Sequence of chain 1.E:
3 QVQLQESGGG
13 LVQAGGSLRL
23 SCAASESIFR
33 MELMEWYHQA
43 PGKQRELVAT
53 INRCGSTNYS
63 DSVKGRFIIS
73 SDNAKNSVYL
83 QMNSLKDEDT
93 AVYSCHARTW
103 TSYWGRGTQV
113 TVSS

Sequence of chain 1.B:
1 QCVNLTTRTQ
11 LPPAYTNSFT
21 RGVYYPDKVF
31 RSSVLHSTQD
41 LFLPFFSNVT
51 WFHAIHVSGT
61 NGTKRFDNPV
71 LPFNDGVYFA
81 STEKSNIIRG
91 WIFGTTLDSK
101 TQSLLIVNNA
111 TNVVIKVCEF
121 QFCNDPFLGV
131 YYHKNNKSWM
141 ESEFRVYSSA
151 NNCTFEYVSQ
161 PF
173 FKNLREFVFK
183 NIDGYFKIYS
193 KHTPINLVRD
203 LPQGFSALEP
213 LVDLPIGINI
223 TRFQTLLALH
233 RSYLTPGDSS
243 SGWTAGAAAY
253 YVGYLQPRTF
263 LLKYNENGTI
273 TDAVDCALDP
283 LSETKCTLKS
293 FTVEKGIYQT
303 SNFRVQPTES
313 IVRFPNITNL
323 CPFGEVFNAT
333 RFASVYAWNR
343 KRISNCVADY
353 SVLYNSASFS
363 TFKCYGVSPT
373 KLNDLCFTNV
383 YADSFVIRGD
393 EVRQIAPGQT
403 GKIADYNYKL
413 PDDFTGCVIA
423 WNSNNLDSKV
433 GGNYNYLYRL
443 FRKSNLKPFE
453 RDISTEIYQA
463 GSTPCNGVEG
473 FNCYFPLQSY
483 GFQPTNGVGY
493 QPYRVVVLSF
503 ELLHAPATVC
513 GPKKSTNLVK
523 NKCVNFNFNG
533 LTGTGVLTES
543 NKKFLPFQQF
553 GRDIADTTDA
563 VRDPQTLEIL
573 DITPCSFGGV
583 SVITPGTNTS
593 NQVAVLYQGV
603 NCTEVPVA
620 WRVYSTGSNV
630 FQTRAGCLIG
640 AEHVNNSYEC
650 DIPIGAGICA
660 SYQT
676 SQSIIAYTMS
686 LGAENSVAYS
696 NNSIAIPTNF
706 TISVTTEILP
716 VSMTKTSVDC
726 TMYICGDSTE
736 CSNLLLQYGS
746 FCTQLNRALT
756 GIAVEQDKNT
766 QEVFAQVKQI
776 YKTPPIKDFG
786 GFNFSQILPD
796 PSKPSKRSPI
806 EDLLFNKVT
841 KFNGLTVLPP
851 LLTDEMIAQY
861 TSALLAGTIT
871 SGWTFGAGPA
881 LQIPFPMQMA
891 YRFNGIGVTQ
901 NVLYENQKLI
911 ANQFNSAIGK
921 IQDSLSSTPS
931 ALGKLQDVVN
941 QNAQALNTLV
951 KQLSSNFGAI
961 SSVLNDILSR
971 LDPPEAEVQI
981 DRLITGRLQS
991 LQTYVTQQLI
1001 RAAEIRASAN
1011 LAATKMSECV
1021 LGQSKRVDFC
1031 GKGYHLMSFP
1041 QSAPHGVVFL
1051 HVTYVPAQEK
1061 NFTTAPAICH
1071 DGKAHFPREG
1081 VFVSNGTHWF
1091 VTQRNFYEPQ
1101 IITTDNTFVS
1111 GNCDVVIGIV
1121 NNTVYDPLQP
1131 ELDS

Binding-site contacts:
Ligand atom C1 contacts residue TYR15 of chain 1.B at 4.1 Å (hydrophobic).
Ligand atom C3 contacts residue ASN48 of chain 1.B at 3.8 Å.
Ligand atom O6 contacts residue ALA76 of chain 1.E at 4.1 Å.
Ligand atom C6 contacts residue TYR15 of chain 1.B at 3.6 Å (hydrophobic).
Ligand atom C3 contacts residue TYR15 of chain 1.B at 3.7 Å (hydrophobic).
Ligand atom C2 contacts residue TYR15 of chain 1.B at 3.5 Å (hydrophobic).
Ligand atom C4 contacts residue ASN48 of chain 1.B at 4.3 Å.
Ligand atom C5 contacts residue ALA76 of chain 1.E at 4.2 Å (hydrophobic).
Ligand atom C5 contacts residue ASN48 of chain 1.B at 3.7 Å.
Ligand atom C6 contacts residue ALA76 of chain 1.E at 3.6 Å (hydrophobic).
Ligand atom O6 contacts residue TYR15 of chain 1.B at 4.0 Å.
Ligand atom O5 contacts residue TYR15 of chain 1.B at 3.6 Å.
Ligand atom O7 contacts residue TYR15 of chain 1.B at 3.8 Å.
Ligand atom O5 contacts residue PHE31 of chain 1.E at 4.2 Å.
Ligand atom C4 contacts residue TYR15 of chain 1.B at 3.6 Å (hydrophobic).
Ligand atom C6 contacts residue PHE31 of chain 1.E at 4.4 Å (hydrophobic).
Ligand atom C2 contacts residue ASN48 of chain 1.B at 2.5 Å.
Ligand atom N2 contacts residue ASN48 of chain 1.B at 2.8 Å (h-bond).
Ligand atom N2 contacts residue TYR15 of chain 1.B at 4.3 Å.
Ligand atom O4 contacts residue TYR15 of chain 1.B at 3.9 Å.
Ligand atom C1 contacts residue ASN48 of chain 1.B at 1.4 Å.
Ligand atom C4 contacts residue ALA76 of chain 1.E at 4.3 Å (hydrophobic).
Ligand atom C7 contacts residue ASN48 of chain 1.B at 3.2 Å.
Ligand atom O5 contacts residue ASN48 of chain 1.B at 2.4 Å (h-bond).
Ligand atom C6 contacts residue ASN75 of chain 1.E at 3.2 Å.
Ligand atom O6 contacts residue ASN75 of chain 1.E at 3.0 Å (h-bond).
Ligand atom O3 contacts residue TYR15 of chain 1.B at 3.2 Å (h-bond).
Ligand atom O4 contacts residue ALA76 of chain 1.E at 3.3 Å (h-bond).
Ligand atom C8 contacts residue ASN48 of chain 1.B at 4.3 Å.
Ligand atom O7 contacts residue ASN48 of chain 1.B at 3.2 Å (h-bond).
Ligand atom C7 contacts residue TYR15 of chain 1.B at 4.4 Å (hydrophobic).
Ligand atom O6 contacts residue PHE31 of chain 1.E at 3.2 Å.
Ligand atom C5 contacts residue TYR15 of chain 1.B at 3.9 Å (hydrophobic).

The protein below binds the small molecule below.
Small molecule (SMILES): CC(=O)N[C@@H]1[C@@H](O)[C@H](O)[C@@H](CO)O[C@H]1O